The protein below binds the small molecule below.
Small molecule (SMILES): CC(=O)N[C@@H]1[C@@H](O)[C@H](O)[C@@H](CO)O[C@H]1O

Sequence of chain 1.B:
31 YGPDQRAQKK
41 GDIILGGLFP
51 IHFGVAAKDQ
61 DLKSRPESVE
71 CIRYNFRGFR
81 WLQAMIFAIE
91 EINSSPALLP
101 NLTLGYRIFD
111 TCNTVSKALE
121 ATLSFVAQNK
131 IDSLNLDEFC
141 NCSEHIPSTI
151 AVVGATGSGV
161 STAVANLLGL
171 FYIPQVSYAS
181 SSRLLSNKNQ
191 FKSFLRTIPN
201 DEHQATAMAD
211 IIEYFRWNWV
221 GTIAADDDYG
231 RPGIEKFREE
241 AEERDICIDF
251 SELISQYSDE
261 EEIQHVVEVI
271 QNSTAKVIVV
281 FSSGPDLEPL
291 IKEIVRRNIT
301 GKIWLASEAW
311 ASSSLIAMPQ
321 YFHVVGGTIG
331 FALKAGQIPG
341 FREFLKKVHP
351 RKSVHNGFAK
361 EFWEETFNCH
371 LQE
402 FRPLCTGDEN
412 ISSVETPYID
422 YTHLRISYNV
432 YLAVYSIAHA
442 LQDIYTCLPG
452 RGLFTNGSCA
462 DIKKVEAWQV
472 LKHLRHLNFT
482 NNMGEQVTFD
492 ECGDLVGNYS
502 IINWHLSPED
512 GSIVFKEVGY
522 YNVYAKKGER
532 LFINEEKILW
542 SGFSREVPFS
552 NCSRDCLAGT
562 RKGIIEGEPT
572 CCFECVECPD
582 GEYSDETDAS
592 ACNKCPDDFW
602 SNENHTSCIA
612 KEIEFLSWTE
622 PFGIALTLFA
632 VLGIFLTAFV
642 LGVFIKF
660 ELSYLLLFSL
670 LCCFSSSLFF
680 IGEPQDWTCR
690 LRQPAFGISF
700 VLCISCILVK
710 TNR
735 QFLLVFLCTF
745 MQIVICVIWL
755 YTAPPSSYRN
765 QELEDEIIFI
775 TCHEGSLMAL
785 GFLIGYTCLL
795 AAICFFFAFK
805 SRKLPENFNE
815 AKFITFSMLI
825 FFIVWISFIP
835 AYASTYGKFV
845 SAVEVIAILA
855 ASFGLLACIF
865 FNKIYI

Binding-site contacts:
Ligand atom C3 contacts residue ASN479 of chain 1.B at 3.8 Å.
Ligand atom O6 contacts residue THR489 of chain 1.B at 3.6 Å.
Ligand atom C7 contacts residue ASN479 of chain 1.B at 3.8 Å.
Ligand atom C5 contacts residue ASN479 of chain 1.B at 3.7 Å.
Ligand atom C4 contacts residue ASN479 of chain 1.B at 4.3 Å.
Ligand atom O7 contacts residue ASN479 of chain 1.B at 4.3 Å.
Ligand atom C1 contacts residue ASN479 of chain 1.B at 1.4 Å.
Ligand atom O6 contacts residue ASN479 of chain 1.B at 4.4 Å.
Ligand atom N2 contacts residue ASN479 of chain 1.B at 2.9 Å (h-bond).
Ligand atom O5 contacts residue ASN479 of chain 1.B at 2.4 Å (h-bond).
Ligand atom O7 contacts residue GLN487 of chain 1.B at 4.0 Å.
Ligand atom O5 contacts residue THR489 of chain 1.B at 4.1 Å.
Ligand atom C2 contacts residue ASN479 of chain 1.B at 2.5 Å.